This protein binds this small molecule.
Small molecule (SMILES): OC[C@H]1CNC[C@@H](O)[C@@H]1O

Sequence of chain 1.B:
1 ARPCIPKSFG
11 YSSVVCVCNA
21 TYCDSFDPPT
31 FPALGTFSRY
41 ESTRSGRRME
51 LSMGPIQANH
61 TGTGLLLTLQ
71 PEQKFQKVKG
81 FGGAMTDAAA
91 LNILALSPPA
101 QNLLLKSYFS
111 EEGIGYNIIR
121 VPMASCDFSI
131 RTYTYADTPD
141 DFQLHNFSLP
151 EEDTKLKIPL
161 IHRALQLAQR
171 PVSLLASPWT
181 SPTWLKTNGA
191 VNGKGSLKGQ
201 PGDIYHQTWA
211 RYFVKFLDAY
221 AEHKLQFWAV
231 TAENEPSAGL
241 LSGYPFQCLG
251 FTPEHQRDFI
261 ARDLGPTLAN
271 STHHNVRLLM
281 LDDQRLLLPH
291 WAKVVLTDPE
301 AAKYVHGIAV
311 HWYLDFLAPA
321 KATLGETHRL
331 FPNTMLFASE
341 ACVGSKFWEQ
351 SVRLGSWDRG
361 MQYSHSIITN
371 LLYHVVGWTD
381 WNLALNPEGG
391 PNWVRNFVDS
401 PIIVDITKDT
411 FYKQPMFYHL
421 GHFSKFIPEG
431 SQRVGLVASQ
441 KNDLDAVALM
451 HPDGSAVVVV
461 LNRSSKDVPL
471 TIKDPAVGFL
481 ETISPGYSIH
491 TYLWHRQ

Binding-site contacts:
Ligand atom C2 contacts residue TRP179 of chain 1.B at 3.9 Å (hydrophobic).
Ligand atom N contacts residue HIS311 of chain 1.B at 4.2 Å.
Ligand atom C3 contacts residue GLU340 of chain 1.B at 3.7 Å.
Ligand atom N contacts residue GLU235 of chain 1.B at 2.8 Å (salt-bridge).
Ligand atom C1 contacts residue TYR313 of chain 1.B at 3.6 Å (hydrophobic).
Ligand atom C4 contacts residue PHE246 of chain 1.B at 4.0 Å (hydrophobic).
Ligand atom O4 contacts residue TRP381 of chain 1.B at 2.8 Å (h-bond).
Ligand atom C1 contacts residue GLU235 of chain 1.B at 3.7 Å.
Ligand atom O3 contacts residue PHE246 of chain 1.B at 3.4 Å.
Ligand atom O4 contacts residue PHE128 of chain 1.B at 3.2 Å.
Ligand atom C6 contacts residue SER345 of chain 1.B at 3.8 Å.
Ligand atom O4 contacts residue ASP127 of chain 1.B at 2.8 Å (salt-bridge).
Ligand atom C2 contacts residue GLU340 of chain 1.B at 3.2 Å.
Ligand atom O3 contacts residue ASP127 of chain 1.B at 2.8 Å (salt-bridge).
Ligand atom O4 contacts residue ASN396 of chain 1.B at 3.8 Å.
Ligand atom C3 contacts residue ASP127 of chain 1.B at 3.8 Å.
Ligand atom O6 contacts residue ASN396 of chain 1.B at 3.2 Å (h-bond).
Ligand atom C5 contacts residue TYR313 of chain 1.B at 3.8 Å (hydrophobic).
Ligand atom C2 contacts residue ASN234 of chain 1.B at 3.9 Å.
Ligand atom C5 contacts residue CYS342 of chain 1.B at 4.4 Å (hydrophobic).
Ligand atom C1 contacts residue GLU340 of chain 1.B at 3.2 Å.
Ligand atom N contacts residue GLU340 of chain 1.B at 2.7 Å (salt-bridge).
Ligand atom C5 contacts residue GLU340 of chain 1.B at 3.6 Å.
Ligand atom N contacts residue TYR313 of chain 1.B at 4.0 Å.
Ligand atom C3 contacts residue PHE246 of chain 1.B at 4.2 Å (hydrophobic).
Ligand atom C3 contacts residue TRP179 of chain 1.B at 3.9 Å (hydrophobic).
Ligand atom C4 contacts residue TRP381 of chain 1.B at 3.7 Å (hydrophobic).
Ligand atom O3 contacts residue TRP381 of chain 1.B at 3.7 Å.
Ligand atom C4 contacts residue ASN396 of chain 1.B at 4.0 Å.
Ligand atom C4 contacts residue ASP127 of chain 1.B at 3.3 Å.
Ligand atom O6 contacts residue SER345 of chain 1.B at 3.5 Å (h-bond).
Ligand atom C6 contacts residue VAL398 of chain 1.B at 4.3 Å (hydrophobic).
Ligand atom O3 contacts residue TRP179 of chain 1.B at 2.7 Å (h-bond).
Ligand atom C6 contacts residue CYS342 of chain 1.B at 3.9 Å (hydrophobic).
Ligand atom C3 contacts residue TRP381 of chain 1.B at 3.7 Å (hydrophobic).
Ligand atom C4 contacts residue GLU340 of chain 1.B at 4.3 Å.
Ligand atom C2 contacts residue GLU235 of chain 1.B at 3.5 Å.
Ligand atom C5 contacts residue TRP381 of chain 1.B at 3.9 Å (hydrophobic).
Ligand atom C6 contacts residue TYR313 of chain 1.B at 4.2 Å (hydrophobic).
Ligand atom C6 contacts residue ASN396 of chain 1.B at 3.8 Å.